A small-molecule ligand and the protein it binds are described below.
Small molecule (SMILES): CN(C)S(=O)(=O)c1cc(NC(=O)CCl)ccc1Cl

Sequence of chain 1.A:
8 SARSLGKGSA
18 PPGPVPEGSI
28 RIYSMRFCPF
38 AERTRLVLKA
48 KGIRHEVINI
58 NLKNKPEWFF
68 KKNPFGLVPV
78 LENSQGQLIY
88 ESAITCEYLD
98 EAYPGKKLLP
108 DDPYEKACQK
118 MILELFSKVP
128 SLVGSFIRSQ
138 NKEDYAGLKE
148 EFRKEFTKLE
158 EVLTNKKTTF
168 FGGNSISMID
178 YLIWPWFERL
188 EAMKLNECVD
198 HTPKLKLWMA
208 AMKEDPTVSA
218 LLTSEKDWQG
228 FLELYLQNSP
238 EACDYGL

Binding-site contacts:
Ligand atom O3 contacts residue PHE37 of chain 1.A at 3.9 Å.
Ligand atom C5 contacts residue PRO36 of chain 1.A at 3.5 Å (hydrophobic).
Ligand atom C9 contacts residue PHE228 of chain 1.A at 3.9 Å (hydrophobic).
Ligand atom C7 contacts residue PHE37 of chain 1.A at 4.4 Å (hydrophobic).
Ligand atom N1 contacts residue GLY131 of chain 1.A at 4.3 Å.
Ligand atom C6 contacts residue PRO36 of chain 1.A at 4.2 Å (hydrophobic).
Ligand atom C6 contacts residue CYS35 of chain 1.A at 3.1 Å (hydrophobic).
Ligand atom C8 contacts residue TYR232 of chain 1.A at 4.3 Å (hydrophobic).
Ligand atom O3 contacts residue CYS35 of chain 1.A at 4.0 Å.
Ligand atom O2 contacts residue TRP183 of chain 1.A at 3.2 Å (h-bond).
Ligand atom CL2 contacts residue TRP225 of chain 1.A at 4.2 Å.
Ligand atom N2 contacts residue PRO36 of chain 1.A at 3.5 Å.
Ligand atom C7 contacts residue CYS35 of chain 1.A at 1.8 Å (hydrophobic).
Ligand atom CL2 contacts residue LEU229 of chain 1.A at 4.0 Å.
Ligand atom C9 contacts residue LEU229 of chain 1.A at 4.3 Å (hydrophobic).
Ligand atom C7 contacts residue LEU59 of chain 1.A at 4.1 Å (hydrophobic).
Ligand atom C9 contacts residue TRP225 of chain 1.A at 3.9 Å (hydrophobic).
Ligand atom S contacts residue TRP183 of chain 1.A at 4.3 Å.
Ligand atom C6 contacts residue PHE37 of chain 1.A at 4.2 Å (hydrophobic).
Ligand atom O1 contacts residue VAL130 of chain 1.A at 3.3 Å.
Ligand atom C8 contacts residue PRO36 of chain 1.A at 4.2 Å (hydrophobic).
Ligand atom C2 contacts residue GLY131 of chain 1.A at 3.5 Å.
Ligand atom O2 contacts residue PHE37 of chain 1.A at 3.7 Å.
Ligand atom CL2 contacts residue ILE134 of chain 1.A at 4.3 Å.
Ligand atom C2 contacts residue ARG135 of chain 1.A at 3.2 Å.
Ligand atom S contacts residue PRO127 of chain 1.A at 4.3 Å.
Ligand atom N2 contacts residue CYS35 of chain 1.A at 3.6 Å.
Ligand atom O1 contacts residue PRO127 of chain 1.A at 3.9 Å.
Ligand atom O2 contacts residue PRO36 of chain 1.A at 3.7 Å.
Ligand atom C1 contacts residue PHE37 of chain 1.A at 4.1 Å (hydrophobic).
Ligand atom C9 contacts residue TYR232 of chain 1.A at 4.1 Å (hydrophobic).
Ligand atom C3 contacts residue PRO36 of chain 1.A at 4.1 Å (hydrophobic).
Ligand atom O2 contacts residue PRO127 of chain 1.A at 4.3 Å.
Ligand atom C2 contacts residue TYR232 of chain 1.A at 4.4 Å (hydrophobic).
Ligand atom N1 contacts residue PRO127 of chain 1.A at 4.0 Å.
Ligand atom C8 contacts residue PHE228 of chain 1.A at 4.0 Å (hydrophobic).
Ligand atom C4 contacts residue PRO36 of chain 1.A at 3.5 Å (hydrophobic).
Ligand atom C7 contacts residue VAL75 of chain 1.A at 4.0 Å (hydrophobic).
Ligand atom C10 contacts residue TRP225 of chain 1.A at 4.1 Å (hydrophobic).
Ligand atom O1 contacts residue GLY131 of chain 1.A at 4.0 Å.